Sequence of chain 1.G:
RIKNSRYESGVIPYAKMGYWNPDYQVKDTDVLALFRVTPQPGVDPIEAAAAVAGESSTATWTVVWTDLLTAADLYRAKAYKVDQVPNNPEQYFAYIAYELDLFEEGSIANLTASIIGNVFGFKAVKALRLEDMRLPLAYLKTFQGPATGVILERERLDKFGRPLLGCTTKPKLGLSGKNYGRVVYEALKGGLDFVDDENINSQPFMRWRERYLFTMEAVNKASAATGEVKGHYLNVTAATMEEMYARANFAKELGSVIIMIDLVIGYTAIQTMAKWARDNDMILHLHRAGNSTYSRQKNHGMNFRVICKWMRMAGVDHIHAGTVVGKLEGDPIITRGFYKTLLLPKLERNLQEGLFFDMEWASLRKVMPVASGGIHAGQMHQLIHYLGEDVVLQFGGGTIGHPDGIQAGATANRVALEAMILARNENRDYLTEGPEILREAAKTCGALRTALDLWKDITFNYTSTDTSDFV

This protein binds this small molecule.
Small molecule (SMILES): O=C(O)[C@@](O)(COP(=O)(O)O)[C@H](O)[C@H](O)COP(=O)(O)O

Sequence of chain 2.E:
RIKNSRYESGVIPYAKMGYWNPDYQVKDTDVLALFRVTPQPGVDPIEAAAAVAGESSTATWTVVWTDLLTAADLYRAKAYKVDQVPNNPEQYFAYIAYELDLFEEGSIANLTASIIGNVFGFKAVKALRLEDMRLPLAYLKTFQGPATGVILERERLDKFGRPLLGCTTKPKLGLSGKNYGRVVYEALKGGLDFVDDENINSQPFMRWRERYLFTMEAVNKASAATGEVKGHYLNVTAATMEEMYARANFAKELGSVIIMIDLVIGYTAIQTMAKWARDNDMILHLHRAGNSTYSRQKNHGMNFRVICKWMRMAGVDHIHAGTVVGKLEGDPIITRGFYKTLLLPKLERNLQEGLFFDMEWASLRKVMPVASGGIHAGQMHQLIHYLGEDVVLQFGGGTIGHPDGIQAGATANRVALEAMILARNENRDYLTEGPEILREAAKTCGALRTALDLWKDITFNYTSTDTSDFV

Binding-site contacts:
Ligand atom O2 contacts residue THR182 of chain 1.G at 2.7 Å (h-bond).
Ligand atom O2 contacts residue LYS184 of chain 1.G at 3.2 Å (salt-bridge).
Ligand atom O2 contacts residue MG1 of chain 1.O at 2.1 Å.
Ligand atom C contacts residue ASN132 of chain 2.E at 3.2 Å.
Ligand atom O4P contacts residue ARG303 of chain 1.G at 3.1 Å (salt-bridge).
Ligand atom O1 contacts residue LYS184 of chain 1.G at 3.3 Å (salt-bridge).
Ligand atom O2P contacts residue TRP75 of chain 2.E at 3.2 Å.
Ligand atom O7 contacts residue LYS186 of chain 1.G at 3.0 Å (salt-bridge).
Ligand atom O3P contacts residue LYS184 of chain 1.G at 3.3 Å.
Ligand atom O7 contacts residue ASN132 of chain 2.E at 2.8 Å (h-bond).
Ligand atom O4 contacts residue SER387 of chain 1.G at 2.9 Å (h-bond).
Ligand atom O7 contacts residue LYS184 of chain 1.G at 3.4 Å (salt-bridge).
Ligand atom O3P contacts residue THR74 of chain 2.E at 2.5 Å (h-bond).
Ligand atom O3 contacts residue MG1 of chain 1.O at 2.1 Å.
Ligand atom O6P contacts residue SER387 of chain 1.G at 3.1 Å (h-bond).
Ligand atom O1P contacts residue GLY411 of chain 1.G at 2.9 Å (h-bond).
Ligand atom O4P contacts residue HIS335 of chain 1.G at 3.4 Å.
Ligand atom C3 contacts residue SER387 of chain 1.G at 3.4 Å.
Ligand atom O5P contacts residue ARG303 of chain 1.G at 2.9 Å (salt-bridge).
Ligand atom O3 contacts residue HIS302 of chain 1.G at 3.2 Å (h-bond).
Ligand atom O6P contacts residue HIS335 of chain 1.G at 2.8 Å (h-bond).
Ligand atom O7 contacts residue ASP212 of chain 1.G at 3.2 Å (salt-bridge).
Ligand atom O6 contacts residue LYS342 of chain 1.G at 2.9 Å (salt-bridge).
Ligand atom C2 contacts residue MG1 of chain 1.O at 2.8 Å.
Ligand atom O5P contacts residue LEU343 of chain 1.G at 3.2 Å.
Ligand atom O3 contacts residue GLU213 of chain 1.G at 3.5 Å (salt-bridge).
Ligand atom O7 contacts residue MG1 of chain 1.O at 2.3 Å.
Ligand atom O2P contacts residue THR74 of chain 2.E at 3.4 Å (h-bond).
Ligand atom P2 contacts residue ARG303 of chain 1.G at 3.3 Å.
Ligand atom O3P contacts residue GLY412 of chain 1.G at 2.8 Å (h-bond).
Ligand atom C3 contacts residue MG1 of chain 1.O at 2.8 Å.
Ligand atom O6 contacts residue GLU69 of chain 2.E at 3.4 Å (salt-bridge).
Ligand atom O2P contacts residue GLY389 of chain 1.G at 3.0 Å (h-bond).
Ligand atom O3 contacts residue KCX210 of chain 1.G at 2.7 Å (h-bond).
Ligand atom O4 contacts residue GLY388 of chain 1.G at 3.3 Å (h-bond).
Ligand atom P1 contacts residue THR74 of chain 2.E at 3.5 Å.
Ligand atom O2P contacts residue LYS342 of chain 1.G at 2.9 Å (salt-bridge).
Ligand atom O6 contacts residue ASN132 of chain 2.E at 3.4 Å (h-bond).
Ligand atom C3 contacts residue KCX210 of chain 1.G at 3.4 Å.
Ligand atom C contacts residue MG1 of chain 1.O at 3.0 Å.